Binding-site contacts:
Ligand atom C3 contacts residue ASN32 of chain 1.A at 3.8 Å.
Ligand atom C8 contacts residue NAG1 of chain 1.I at 3.2 Å.
Ligand atom C8 contacts residue ASN32 of chain 1.A at 4.3 Å.
Ligand atom C5 contacts residue ASN32 of chain 1.A at 3.7 Å.
Ligand atom C2 contacts residue ASN32 of chain 1.B at 4.1 Å.
Ligand atom C3 contacts residue NAG1 of chain 1.I at 3.5 Å.
Ligand atom C3 contacts residue ASN32 of chain 1.B at 4.0 Å.
Ligand atom C1 contacts residue ASN32 of chain 1.A at 1.4 Å.
Ligand atom C7 contacts residue NAG1 of chain 1.I at 3.7 Å.
Ligand atom O7 contacts residue ASN32 of chain 1.A at 3.1 Å (h-bond).
Ligand atom N2 contacts residue ASN32 of chain 1.B at 3.6 Å (h-bond).
Ligand atom O5 contacts residue ASN32 of chain 1.A at 2.4 Å (h-bond).
Ligand atom N2 contacts residue ASN32 of chain 1.A at 2.9 Å (h-bond).
Ligand atom C1 contacts residue ASN32 of chain 1.B at 4.2 Å.
Ligand atom O3 contacts residue NAG1 of chain 1.I at 4.1 Å.
Ligand atom C4 contacts residue ASN32 of chain 1.A at 4.2 Å.
Ligand atom O4 contacts residue NAG1 of chain 1.I at 3.3 Å.
Ligand atom C7 contacts residue ASN32 of chain 1.A at 3.1 Å.
Ligand atom O7 contacts residue THR34 of chain 1.A at 4.2 Å.
Ligand atom C6 contacts residue THR30 of chain 1.A at 4.2 Å.
Ligand atom N2 contacts residue NAG1 of chain 1.I at 3.3 Å (h-bond).
Ligand atom C1 contacts residue NAG1 of chain 1.I at 4.5 Å.
Ligand atom C4 contacts residue NAG1 of chain 1.I at 4.0 Å.
Ligand atom C2 contacts residue NAG1 of chain 1.I at 4.4 Å.
Ligand atom C5 contacts residue NAG1 of chain 1.I at 4.2 Å.
Ligand atom C7 contacts residue THR34 of chain 1.A at 4.1 Å.
Ligand atom C2 contacts residue ASN32 of chain 1.A at 2.5 Å.
Ligand atom C8 contacts residue THR34 of chain 1.A at 3.5 Å.

A small-molecule ligand and the protein it binds are described below.
Small molecule (SMILES): CC(=O)N[C@@H]1[C@@H](O)[C@H](O)[C@@H](CO)O[C@H]1O

Sequence of chain 1.B:
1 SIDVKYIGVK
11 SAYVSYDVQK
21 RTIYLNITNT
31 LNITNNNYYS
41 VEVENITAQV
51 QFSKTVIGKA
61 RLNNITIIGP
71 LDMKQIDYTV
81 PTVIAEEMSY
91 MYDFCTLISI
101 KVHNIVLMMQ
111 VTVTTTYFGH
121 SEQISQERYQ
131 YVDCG

Sequence of chain 1.A:
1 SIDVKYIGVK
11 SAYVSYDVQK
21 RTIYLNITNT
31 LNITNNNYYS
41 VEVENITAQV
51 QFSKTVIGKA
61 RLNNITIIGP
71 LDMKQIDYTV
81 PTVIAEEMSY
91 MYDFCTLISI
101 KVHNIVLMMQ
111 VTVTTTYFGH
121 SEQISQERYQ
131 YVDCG